Sequence of chain 1.C:
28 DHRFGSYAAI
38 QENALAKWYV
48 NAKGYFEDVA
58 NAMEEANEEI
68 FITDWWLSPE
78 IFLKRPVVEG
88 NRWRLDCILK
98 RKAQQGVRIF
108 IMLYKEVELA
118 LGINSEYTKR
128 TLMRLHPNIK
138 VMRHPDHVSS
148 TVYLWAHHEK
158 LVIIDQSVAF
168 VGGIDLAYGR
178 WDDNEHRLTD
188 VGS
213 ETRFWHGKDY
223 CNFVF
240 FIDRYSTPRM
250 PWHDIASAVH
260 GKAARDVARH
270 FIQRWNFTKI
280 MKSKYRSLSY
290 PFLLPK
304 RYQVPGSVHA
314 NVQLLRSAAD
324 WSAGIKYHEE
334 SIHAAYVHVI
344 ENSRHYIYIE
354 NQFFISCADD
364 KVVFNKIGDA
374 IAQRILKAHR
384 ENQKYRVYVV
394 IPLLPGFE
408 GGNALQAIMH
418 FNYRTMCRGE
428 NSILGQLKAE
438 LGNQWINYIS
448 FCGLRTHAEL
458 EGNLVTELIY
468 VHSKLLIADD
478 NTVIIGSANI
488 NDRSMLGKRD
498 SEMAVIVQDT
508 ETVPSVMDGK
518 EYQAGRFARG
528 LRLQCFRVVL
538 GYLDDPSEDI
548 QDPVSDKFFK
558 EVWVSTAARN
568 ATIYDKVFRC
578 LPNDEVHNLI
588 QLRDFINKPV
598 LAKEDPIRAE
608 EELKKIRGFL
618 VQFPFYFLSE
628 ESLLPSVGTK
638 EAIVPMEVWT

A small-molecule ligand and the protein it binds are described below.
Small molecule (SMILES): C[C@@H](CN1CCC2(CC1)OC(=O)NC[C@H]2c1cccc(F)c1)NC(=O)c1ccc(F)cc1

Binding-site contacts:
Ligand atom N3 contacts residue HIS155 of chain 1.C at 3.1 Å.
Ligand atom O2 contacts residue GLN355 of chain 1.C at 3.6 Å (h-bond).
Ligand atom C22 contacts residue ARG490 of chain 1.C at 3.8 Å.
Ligand atom C10 contacts residue PHE225 of chain 1.C at 3.8 Å (hydrophobic).
Ligand atom C13 contacts residue TRP73 of chain 1.C at 3.7 Å (hydrophobic).
Ligand atom C14 contacts residue TRP73 of chain 1.C at 3.4 Å (hydrophobic).
Ligand atom N1 contacts residue GLY399 of chain 1.C at 3.9 Å.
Ligand atom C22 contacts residue PHE356 of chain 1.C at 3.8 Å (hydrophobic).
Ligand atom N1 contacts residue GLN355 of chain 1.C at 3.8 Å.
Ligand atom C5 contacts residue GLY399 of chain 1.C at 3.5 Å.
Ligand atom C15 contacts residue PHE400 of chain 1.C at 3.8 Å (hydrophobic).
Ligand atom C9 contacts residue PHE225 of chain 1.C at 3.8 Å (hydrophobic).
Ligand atom C16 contacts residue PHE400 of chain 1.C at 3.4 Å (hydrophobic).
Ligand atom F2 contacts residue ASN488 of chain 1.C at 3.2 Å.
Ligand atom C4 contacts residue GLN355 of chain 1.C at 3.9 Å.
Ligand atom O3 contacts residue ARG177 of chain 1.C at 2.3 Å (salt-bridge).
Ligand atom C1 contacts residue HIS155 of chain 1.C at 3.3 Å.
Ligand atom C15 contacts residue GLY399 of chain 1.C at 3.9 Å.
Ligand atom C5 contacts residue TYR467 of chain 1.C at 3.8 Å (hydrophobic).
Ligand atom C7 contacts residue TRP251 of chain 1.C at 3.4 Å (hydrophobic).
Ligand atom C1 contacts residue GLN355 of chain 1.C at 3.9 Å.
Ligand atom C8 contacts residue ARG177 of chain 1.C at 3.5 Å.
Ligand atom C14 contacts residue TRP72 of chain 1.C at 3.9 Å (hydrophobic).
Ligand atom O1 contacts residue HIS155 of chain 1.C at 2.8 Å (h-bond).
Ligand atom C15 contacts residue GLN355 of chain 1.C at 3.3 Å.
Ligand atom C20 contacts residue PHE400 of chain 1.C at 3.8 Å (hydrophobic).
Ligand atom C21 contacts residue ILE415 of chain 1.C at 3.7 Å (hydrophobic).
Ligand atom O3 contacts residue TRP72 of chain 1.C at 3.4 Å.
Ligand atom C8 contacts residue TRP72 of chain 1.C at 3.9 Å (hydrophobic).
Ligand atom C23 contacts residue PHE356 of chain 1.C at 3.8 Å (hydrophobic).
Ligand atom F1 contacts residue GLY119 of chain 1.C at 3.1 Å.
Ligand atom C5 contacts residue GLN355 of chain 1.C at 3.6 Å.
Ligand atom C6 contacts residue ARG177 of chain 1.C at 3.9 Å.
Ligand atom F2 contacts residue PHE356 of chain 1.C at 3.5 Å.
Ligand atom F2 contacts residue ARG490 of chain 1.C at 3.7 Å.
Ligand atom C19 contacts residue PHE400 of chain 1.C at 3.6 Å (hydrophobic).
Ligand atom C3 contacts residue TRP72 of chain 1.C at 3.7 Å (hydrophobic).
Ligand atom O1 contacts residue ASN486 of chain 1.C at 2.7 Å (h-bond).
Ligand atom O1 contacts residue GLN355 of chain 1.C at 3.0 Å (h-bond).
Ligand atom C1 contacts residue ASN486 of chain 1.C at 3.6 Å.